Binding-site contacts:
Ligand atom C3' contacts residue ASN118 of chain 2.A at 3.7 Å.
Ligand atom O3' contacts residue TYR33 of chain 2.A at 3.6 Å (h-bond).
Ligand atom N3 contacts residue TRP70 of chain 2.A at 3.5 Å.
Ligand atom O3' contacts residue ASN12 of chain 2.A at 4.1 Å.
Ligand atom C5' contacts residue TRP97 of chain 2.A at 3.9 Å (hydrophobic).
Ligand atom C5' contacts residue TRP110 of chain 1.A at 4.3 Å (hydrophobic).
Ligand atom C4' contacts residue ASN118 of chain 2.A at 4.2 Å.
Ligand atom C3' contacts residue TRP97 of chain 2.A at 4.3 Å (hydrophobic).
Ligand atom C6 contacts residue PHE72 of chain 2.A at 3.9 Å (hydrophobic).
Ligand atom N7 contacts residue TRP110 of chain 1.A at 3.4 Å.
Ligand atom C1' contacts residue THR35 of chain 2.A at 4.0 Å.
Ligand atom C8 contacts residue THR35 of chain 2.A at 4.1 Å.
Ligand atom C1' contacts residue SER16 of chain 2.A at 4.3 Å.
Ligand atom C3' contacts residue TRP110 of chain 1.A at 4.2 Å (hydrophobic).
Ligand atom C2' contacts residue TRP110 of chain 1.A at 3.9 Å (hydrophobic).
Ligand atom O3' contacts residue ASN118 of chain 2.A at 2.8 Å (h-bond).
Ligand atom C6 contacts residue TRP110 of chain 1.A at 3.9 Å (hydrophobic).
Ligand atom C2 contacts residue TRP70 of chain 2.A at 3.7 Å (hydrophobic).
Ligand atom N9 contacts residue THR35 of chain 2.A at 4.0 Å.
Ligand atom C2' contacts residue LEU14 of chain 2.A at 3.2 Å (hydrophobic).
Ligand atom O4' contacts residue TRP70 of chain 2.A at 3.6 Å.
Ligand atom C4 contacts residue TRP110 of chain 1.A at 3.5 Å (hydrophobic).
Ligand atom O19 contacts residue TRP70 of chain 2.A at 3.4 Å.
Ligand atom N9 contacts residue TRP110 of chain 1.A at 3.7 Å.
Ligand atom N7 contacts residue ALA36 of chain 2.A at 4.2 Å.
Ligand atom O3' contacts residue LEU14 of chain 2.A at 3.5 Å.
Ligand atom O19 contacts residue THR77 of chain 2.A at 2.9 Å (h-bond).
Ligand atom O18 contacts residue ALA36 of chain 2.A at 4.2 Å.
Ligand atom O18 contacts residue TRP110 of chain 1.A at 3.9 Å.
Ligand atom O19 contacts residue LEU99 of chain 2.A at 4.2 Å.
Ligand atom N1 contacts residue PHE72 of chain 2.A at 3.8 Å.
Ligand atom C8 contacts residue TRP110 of chain 1.A at 3.6 Å (hydrophobic).
Ligand atom O18 contacts residue THR35 of chain 2.A at 4.2 Å.
Ligand atom C5' contacts residue THR77 of chain 2.A at 4.0 Å.
Ligand atom C5 contacts residue TRP110 of chain 1.A at 3.3 Å (hydrophobic).
Ligand atom N3 contacts residue TRP110 of chain 1.A at 4.2 Å.
Ligand atom N6 contacts residue PHE72 of chain 2.A at 3.9 Å.
Ligand atom C3' contacts residue LEU14 of chain 2.A at 3.6 Å (hydrophobic).
Ligand atom C4' contacts residue PHE79 of chain 2.A at 4.0 Å (hydrophobic).
Ligand atom C2 contacts residue LEU99 of chain 2.A at 3.9 Å (hydrophobic).

Sequence of chain 1.A:
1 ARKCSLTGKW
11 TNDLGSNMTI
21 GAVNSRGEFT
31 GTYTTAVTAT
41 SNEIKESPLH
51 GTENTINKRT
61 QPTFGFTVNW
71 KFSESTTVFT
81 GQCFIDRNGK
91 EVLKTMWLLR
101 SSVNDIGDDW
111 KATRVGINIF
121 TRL

A small-molecule ligand and the protein it binds are described below.
Small molecule (SMILES): NC1=c2[nH]c(=O)n([C@@H]3C[C@@H](O)[C@H](CO)O3)c2=NCN1

Sequence of chain 2.A:
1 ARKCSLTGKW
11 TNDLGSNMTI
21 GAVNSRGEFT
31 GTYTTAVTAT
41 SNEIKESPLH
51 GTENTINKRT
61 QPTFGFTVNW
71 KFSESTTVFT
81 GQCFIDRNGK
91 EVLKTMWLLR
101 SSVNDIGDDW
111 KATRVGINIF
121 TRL